A protein and the small-molecule ligand that binds it are described below.
Small molecule (SMILES): CC(=O)N[C@@H]1[C@@H](O)[C@H](O)[C@@H](CO)O[C@H]1O

Sequence of chain 1.A:
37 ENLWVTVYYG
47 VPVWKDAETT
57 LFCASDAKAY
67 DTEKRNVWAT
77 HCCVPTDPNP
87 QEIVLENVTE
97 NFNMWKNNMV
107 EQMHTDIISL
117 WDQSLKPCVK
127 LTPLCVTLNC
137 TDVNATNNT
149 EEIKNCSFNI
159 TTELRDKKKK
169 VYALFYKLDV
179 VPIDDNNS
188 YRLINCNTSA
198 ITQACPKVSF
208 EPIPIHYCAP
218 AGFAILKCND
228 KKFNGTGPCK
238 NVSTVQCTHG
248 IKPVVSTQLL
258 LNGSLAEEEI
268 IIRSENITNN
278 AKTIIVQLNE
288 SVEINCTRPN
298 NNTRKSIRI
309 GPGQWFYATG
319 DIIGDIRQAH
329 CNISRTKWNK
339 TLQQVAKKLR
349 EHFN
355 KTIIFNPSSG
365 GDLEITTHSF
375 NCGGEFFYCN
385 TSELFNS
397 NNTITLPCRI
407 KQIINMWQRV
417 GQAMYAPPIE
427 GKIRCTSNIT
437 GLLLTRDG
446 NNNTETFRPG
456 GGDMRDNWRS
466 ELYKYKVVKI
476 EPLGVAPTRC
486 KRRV

Binding-site contacts:
Ligand atom C8 contacts residue NAG1 of chain 1.J at 3.8 Å.
Ligand atom C7 contacts residue ASN434 of chain 1.A at 3.1 Å.
Ligand atom C7 contacts residue NAG1 of chain 1.J at 4.0 Å.
Ligand atom O7 contacts residue ASN434 of chain 1.A at 3.6 Å.
Ligand atom C2 contacts residue ASN434 of chain 1.A at 3.2 Å.
Ligand atom O5 contacts residue ASN434 of chain 1.A at 4.5 Å.
Ligand atom O7 contacts residue NAG1 of chain 1.J at 3.4 Å (h-bond).
Ligand atom N2 contacts residue ASN434 of chain 1.A at 3.0 Å (h-bond).
Ligand atom C1 contacts residue ASN434 of chain 1.A at 3.5 Å.
Ligand atom C8 contacts residue ASN434 of chain 1.A at 3.6 Å.